Sequence of chain 1.B:
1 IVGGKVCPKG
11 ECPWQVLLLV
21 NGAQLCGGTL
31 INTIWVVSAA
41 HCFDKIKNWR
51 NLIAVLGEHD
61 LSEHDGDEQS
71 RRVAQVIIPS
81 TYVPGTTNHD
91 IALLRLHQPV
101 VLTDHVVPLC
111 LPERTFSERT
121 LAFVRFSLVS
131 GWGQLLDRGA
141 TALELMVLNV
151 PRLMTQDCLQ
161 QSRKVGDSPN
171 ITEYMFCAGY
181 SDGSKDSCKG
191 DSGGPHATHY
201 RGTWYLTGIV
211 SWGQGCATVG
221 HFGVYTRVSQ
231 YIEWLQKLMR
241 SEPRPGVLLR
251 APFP

The small molecule below binds the protein below.
Small molecule (SMILES): NC(=O)NCc1cccc(-c2cccc(-c3cc4cnccc4[nH]3)c2O)c1

Binding-site contacts:
Ligand atom C2 contacts residue CYS188 of chain 1.B at 3.6 Å (hydrophobic).
Ligand atom N3 contacts residue SER192 of chain 1.B at 2.8 Å (h-bond).
Ligand atom C1' contacts residue LYS189 of chain 1.B at 3.6 Å.
Ligand atom C2 contacts residue SER211 of chain 1.B at 3.3 Å.
Ligand atom C3' contacts residue TRP212 of chain 1.B at 3.6 Å (hydrophobic).
Ligand atom C4 contacts residue SER192 of chain 1.B at 3.4 Å.
Ligand atom C4B contacts residue CYS42 of chain 1.B at 3.5 Å (hydrophobic).
Ligand atom C5B contacts residue HIS41 of chain 1.B at 3.7 Å.
Ligand atom C1' contacts residue TRP212 of chain 1.B at 3.4 Å (hydrophobic).
Ligand atom C5 contacts residue LYS189 of chain 1.B at 3.7 Å.
Ligand atom O53 contacts residue LYS45 of chain 1.B at 2.8 Å (salt-bridge).
Ligand atom C3 contacts residue SER192 of chain 1.B at 3.4 Å.
Ligand atom N1 contacts residue CYS188 of chain 1.B at 3.7 Å.
Ligand atom C4' contacts residue TRP212 of chain 1.B at 3.4 Å (hydrophobic).
Ligand atom C2' contacts residue LYS189 of chain 1.B at 3.6 Å.
Ligand atom N54 contacts residue TRP212 of chain 1.B at 3.4 Å.
Ligand atom C3 contacts residue SER211 of chain 1.B at 3.3 Å.
Ligand atom N54 contacts residue ASP44 of chain 1.B at 3.0 Å (salt-bridge).
Ligand atom C51 contacts residue LYS45 of chain 1.B at 3.7 Å.
Ligand atom C3 contacts residue CYS188 of chain 1.B at 3.5 Å (hydrophobic).
Ligand atom O6' contacts residue HIS41 of chain 1.B at 2.8 Å (h-bond).
Ligand atom C6' contacts residue TRP212 of chain 1.B at 3.4 Å (hydrophobic).
Ligand atom O6' contacts residue SER192 of chain 1.B at 2.5 Å (h-bond).
Ligand atom C3B contacts residue LEU25 of chain 1.B at 3.5 Å (hydrophobic).
Ligand atom C3B contacts residue CYS26 of chain 1.B at 3.3 Å (hydrophobic).
Ligand atom C6B contacts residue HIS41 of chain 1.B at 3.7 Å.
Ligand atom N54 contacts residue LYS45 of chain 1.B at 3.1 Å (salt-bridge).
Ligand atom C53 contacts residue ASP44 of chain 1.B at 3.6 Å.
Ligand atom C51 contacts residue HIS41 of chain 1.B at 3.4 Å.
Ligand atom C3 contacts residue VAL210 of chain 1.B at 3.6 Å (hydrophobic).
Ligand atom N52 contacts residue ASP44 of chain 1.B at 3.3 Å.
Ligand atom C2' contacts residue TRP212 of chain 1.B at 3.7 Å (hydrophobic).
Ligand atom C3' contacts residue LYS189 of chain 1.B at 3.5 Å.
Ligand atom N52 contacts residue HIS41 of chain 1.B at 3.1 Å (h-bond).
Ligand atom C5' contacts residue TRP212 of chain 1.B at 3.4 Å (hydrophobic).
Ligand atom C1B contacts residue HIS41 of chain 1.B at 3.6 Å.
Ligand atom C53 contacts residue LYS45 of chain 1.B at 3.1 Å.
Ligand atom C6' contacts residue HIS41 of chain 1.B at 3.7 Å.
Ligand atom C2 contacts residue VAL210 of chain 1.B at 3.6 Å (hydrophobic).
Ligand atom N3 contacts residue LYS189 of chain 1.B at 3.7 Å.